A protein and the small-molecule ligand that binds it are described below.
Small molecule (SMILES): CCOP(=O)(COc1ccc(C[C@H](NC(=O)O[C@H]2CO[C@H]3OCC[C@H]32)[C@H](O)CN(CC(C)C)S(=O)(=O)c2ccc(OC)cc2)cc1)OCC

Sequence of chain 1.B:
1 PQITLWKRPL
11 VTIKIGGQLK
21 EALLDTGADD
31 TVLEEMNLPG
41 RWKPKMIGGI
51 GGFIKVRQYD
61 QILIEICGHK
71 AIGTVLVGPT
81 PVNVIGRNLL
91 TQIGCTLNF

Binding-site contacts:
Ligand atom O4 contacts residue ASP30 of chain 1.B at 3.2 Å (salt-bridge).
Ligand atom C11 contacts residue VAL82 of chain 1.A at 3.6 Å (hydrophobic).
Ligand atom O10 contacts residue ILE50 of chain 1.B at 3.1 Å.
Ligand atom C16 contacts residue GLY49 of chain 1.B at 3.5 Å.
Ligand atom C16 contacts residue GLY48 of chain 1.B at 3.6 Å.
Ligand atom C15 contacts residue GLY49 of chain 1.B at 3.6 Å.
Ligand atom O5 contacts residue ASP30 of chain 1.A at 3.2 Å (salt-bridge).
Ligand atom O6 contacts residue ALA28 of chain 1.B at 3.5 Å.
Ligand atom C12 contacts residue GLY49 of chain 1.B at 3.5 Å.
Ligand atom C16 contacts residue PHE53 of chain 1.B at 3.4 Å (hydrophobic).
Ligand atom O8 contacts residue ASP25 of chain 1.A at 2.5 Å (salt-bridge).
Ligand atom O contacts residue VAL82 of chain 1.A at 3.6 Å.
Ligand atom C17 contacts residue PHE53 of chain 1.B at 3.6 Å (hydrophobic).
Ligand atom C12 contacts residue ILE50 of chain 1.B at 3.6 Å (hydrophobic).
Ligand atom C14 contacts residue VAL82 of chain 1.A at 3.4 Å (hydrophobic).
Ligand atom C27 contacts residue ALA28 of chain 1.A at 3.6 Å (hydrophobic).
Ligand atom C11 contacts residue GLY27 of chain 1.B at 3.2 Å.
Ligand atom C30 contacts residue VAL82 of chain 1.B at 3.6 Å (hydrophobic).
Ligand atom O8 contacts residue GLY27 of chain 1.B at 3.3 Å.
Ligand atom O11 contacts residue ASP29 of chain 1.B at 2.9 Å (salt-bridge).
Ligand atom C24 contacts residue GLY48 of chain 1.A at 3.2 Å.
Ligand atom C20 contacts residue ASP25 of chain 1.A at 3.1 Å.
Ligand atom C7 contacts residue ASP25 of chain 1.B at 3.4 Å.
Ligand atom O8 contacts residue ASP25 of chain 1.B at 2.6 Å (salt-bridge).
Ligand atom N contacts residue GLY27 of chain 1.B at 3.2 Å (h-bond).
Ligand atom C13 contacts residue VAL82 of chain 1.A at 3.4 Å (hydrophobic).
Ligand atom C8 contacts residue ASP25 of chain 1.A at 3.2 Å.
Ligand atom C15 contacts residue GLY48 of chain 1.B at 3.5 Å.
Ligand atom C17 contacts residue GLY49 of chain 1.B at 3.3 Å.
Ligand atom C28 contacts residue ALA28 of chain 1.A at 3.5 Å (hydrophobic).
Ligand atom C12 contacts residue VAL82 of chain 1.A at 3.5 Å (hydrophobic).
Ligand atom O4 contacts residue ASP29 of chain 1.B at 3.2 Å (salt-bridge).
Ligand atom C19 contacts residue PRO81 of chain 1.A at 3.4 Å (hydrophobic).
Ligand atom O10 contacts residue GLY49 of chain 1.A at 3.3 Å.
Ligand atom C contacts residue GLY48 of chain 1.B at 3.3 Å.
Ligand atom C21 contacts residue GLY27 of chain 1.A at 3.5 Å.
Ligand atom C27 contacts residue ASP30 of chain 1.A at 3.4 Å.
Ligand atom C31 contacts residue ASP30 of chain 1.A at 3.4 Å.
Ligand atom C1 contacts residue GLY48 of chain 1.B at 3.0 Å.
Ligand atom C7 contacts residue ASP25 of chain 1.A at 3.3 Å.

Sequence of chain 1.A:
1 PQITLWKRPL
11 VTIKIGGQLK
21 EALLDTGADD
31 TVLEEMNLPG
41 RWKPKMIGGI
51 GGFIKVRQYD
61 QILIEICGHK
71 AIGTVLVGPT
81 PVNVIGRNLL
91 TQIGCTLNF